Binding-site contacts:
Ligand atom C7 contacts residue ASP35 of chain 1.A at 3.8 Å.
Ligand atom C4 contacts residue GLU79 of chain 1.A at 4.1 Å.
Ligand atom C11 contacts residue TYR153 of chain 1.A at 3.5 Å (hydrophobic).
Ligand atom C8 contacts residue TYR153 of chain 1.A at 4.0 Å (hydrophobic).
Ligand atom O1 contacts residue THR116 of chain 1.A at 3.5 Å.
Ligand atom C7 contacts residue TYR153 of chain 1.A at 3.7 Å (hydrophobic).
Ligand atom C2 contacts residue GLN83 of chain 1.A at 3.4 Å.
Ligand atom C contacts residue PHE75 of chain 1.A at 3.5 Å (hydrophobic).
Ligand atom C17 contacts residue TYR56 of chain 1.A at 4.0 Å (hydrophobic).
Ligand atom C11 contacts residue VAL152 of chain 1.A at 3.8 Å (hydrophobic).
Ligand atom C15 contacts residue MET34 of chain 1.A at 3.9 Å (hydrophobic).
Ligand atom C20 contacts residue TYR156 of chain 1.A at 4.0 Å (hydrophobic).
Ligand atom C1 contacts residue THR116 of chain 1.A at 3.8 Å.
Ligand atom N contacts residue GLU79 of chain 1.A at 3.6 Å.
Ligand atom C3 contacts residue HIS27 of chain 1.A at 3.8 Å.
Ligand atom C2 contacts residue THR116 of chain 1.A at 4.1 Å.
Ligand atom C14 contacts residue MET34 of chain 1.A at 4.0 Å (hydrophobic).
Ligand atom C3 contacts residue GLN83 of chain 1.A at 4.0 Å.
Ligand atom O contacts residue TYR156 of chain 1.A at 3.0 Å.
Ligand atom C3 contacts residue GLU79 of chain 1.A at 4.1 Å.
Ligand atom N1 contacts residue ASP35 of chain 1.A at 2.9 Å (salt-bridge).
Ligand atom C1 contacts residue GLN83 of chain 1.A at 3.4 Å.
Ligand atom C6 contacts residue GLU79 of chain 1.A at 4.1 Å.
Ligand atom C9 contacts residue TYR153 of chain 1.A at 3.5 Å (hydrophobic).
Ligand atom C5 contacts residue GLU79 of chain 1.A at 3.7 Å.
Ligand atom C20 contacts residue ASP35 of chain 1.A at 4.0 Å.
Ligand atom C contacts residue THR116 of chain 1.A at 4.0 Å.
Ligand atom C12 contacts residue ILE30 of chain 1.A at 4.1 Å (hydrophobic).
Ligand atom C14 contacts residue ILE30 of chain 1.A at 3.6 Å (hydrophobic).
Ligand atom C19 contacts residue ASP35 of chain 1.A at 3.2 Å.
Ligand atom C8 contacts residue ASP35 of chain 1.A at 3.8 Å.
Ligand atom C9 contacts residue ASP35 of chain 1.A at 3.8 Å.
Ligand atom C12 contacts residue TYR156 of chain 1.A at 3.9 Å (hydrophobic).
Ligand atom C contacts residue GLU79 of chain 1.A at 3.5 Å.
Ligand atom O1 contacts residue GLN83 of chain 1.A at 2.4 Å (h-bond).
Ligand atom C11 contacts residue TYR56 of chain 1.A at 3.6 Å (hydrophobic).
Ligand atom C10 contacts residue ASP35 of chain 1.A at 3.6 Å.
Ligand atom C2 contacts residue THR113 of chain 1.A at 3.8 Å.
Ligand atom O contacts residue VAL152 of chain 1.A at 2.9 Å (h-bond).
Ligand atom C19 contacts residue LEU65 of chain 1.A at 3.7 Å (hydrophobic).

Sequence of chain 1.A:
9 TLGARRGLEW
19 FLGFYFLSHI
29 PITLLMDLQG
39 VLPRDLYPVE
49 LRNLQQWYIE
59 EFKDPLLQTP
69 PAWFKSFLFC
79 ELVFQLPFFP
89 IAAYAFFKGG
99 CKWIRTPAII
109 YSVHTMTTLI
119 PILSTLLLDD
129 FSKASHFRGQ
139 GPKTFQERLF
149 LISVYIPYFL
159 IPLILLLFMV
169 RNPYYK

This protein binds this small molecule.
Small molecule (SMILES): CN1C(=O)CCc2cc(CNC(C)(C)[C@@H](O)c3ccccc3)ccc21